Binding-site contacts:
Ligand atom CAL contacts residue TYR103 of chain 1.C at 3.5 Å (hydrophobic).
Ligand atom OAF contacts residue TYR108 of chain 1.C at 3.5 Å (h-bond).
Ligand atom CAR contacts residue TYR57 of chain 1.C at 3.4 Å (hydrophobic).
Ligand atom PAC contacts residue GLY104 of chain 1.C at 3.4 Å.
Ligand atom OAD contacts residue TYR108 of chain 1.C at 2.6 Å (h-bond).
Ligand atom OAB contacts residue SER105 of chain 1.C at 3.3 Å (h-bond).
Ligand atom OAA contacts residue TYR37 of chain 1.D at 2.4 Å (h-bond).
Ligand atom OAE contacts residue PHE100 of chain 1.C at 3.6 Å.
Ligand atom OAA contacts residue GLY104 of chain 1.C at 3.0 Å (h-bond).
Ligand atom OAD contacts residue LYS55 of chain 1.D at 2.7 Å (salt-bridge).
Ligand atom OAF contacts residue TYR37 of chain 1.D at 3.7 Å.
Ligand atom CAG contacts residue SER105 of chain 1.C at 3.7 Å.
Ligand atom CAN contacts residue TYR103 of chain 1.C at 3.7 Å (hydrophobic).
Ligand atom OAY contacts residue GLY101 of chain 1.C at 2.8 Å (h-bond).
Ligand atom CAM contacts residue TYR103 of chain 1.C at 3.5 Å (hydrophobic).
Ligand atom CAM contacts residue GLY101 of chain 1.C at 3.6 Å.
Ligand atom OAY contacts residue ASN107 of chain 1.C at 2.6 Å (h-bond).
Ligand atom CAG contacts residue TYR108 of chain 1.C at 3.6 Å (hydrophobic).
Ligand atom CAG contacts residue GLY106 of chain 1.C at 3.6 Å.
Ligand atom CAH contacts residue SER105 of chain 1.C at 3.7 Å.
Ligand atom OAF contacts residue GLY104 of chain 1.C at 3.3 Å (h-bond).
Ligand atom OAE contacts residue SER96 of chain 1.D at 2.7 Å (h-bond).
Ligand atom OAY contacts residue SER105 of chain 1.C at 3.3 Å (h-bond).
Ligand atom OAB contacts residue GLY106 of chain 1.C at 2.7 Å (h-bond).
Ligand atom OAB contacts residue GLY104 of chain 1.C at 3.2 Å (h-bond).
Ligand atom OAA contacts residue ASN35 of chain 1.D at 3.2 Å (h-bond).
Ligand atom CAK contacts residue TYR103 of chain 1.C at 3.6 Å (hydrophobic).
Ligand atom CAK contacts residue SER96 of chain 1.D at 3.7 Å.
Ligand atom OAD contacts residue TYR37 of chain 1.D at 3.6 Å.
Ligand atom CAG contacts residue ASN107 of chain 1.C at 3.7 Å.
Ligand atom CAI contacts residue TYR108 of chain 1.C at 3.5 Å (hydrophobic).
Ligand atom OAJ contacts residue PHE100 of chain 1.C at 3.5 Å.
Ligand atom CAK contacts residue PHE100 of chain 1.C at 3.6 Å (hydrophobic).
Ligand atom CAH contacts residue TYR102 of chain 1.C at 3.4 Å (hydrophobic).
Ligand atom CAH contacts residue ASN107 of chain 1.C at 3.5 Å.
Ligand atom OAJ contacts residue GLY101 of chain 1.C at 3.6 Å.
Ligand atom OAE contacts residue TYR37 of chain 1.D at 3.5 Å.
Ligand atom PAC contacts residue TYR37 of chain 1.D at 3.6 Å.
Ligand atom OAF contacts residue TYR103 of chain 1.C at 3.7 Å.
Ligand atom PAC contacts residue TYR108 of chain 1.C at 3.7 Å.

The small molecule below binds the protein below.
Small molecule (SMILES): CCCCCCCCCCCCCC(=O)OC[C@@H](O)COP(=O)(O)O

Sequence of chain 1.C:
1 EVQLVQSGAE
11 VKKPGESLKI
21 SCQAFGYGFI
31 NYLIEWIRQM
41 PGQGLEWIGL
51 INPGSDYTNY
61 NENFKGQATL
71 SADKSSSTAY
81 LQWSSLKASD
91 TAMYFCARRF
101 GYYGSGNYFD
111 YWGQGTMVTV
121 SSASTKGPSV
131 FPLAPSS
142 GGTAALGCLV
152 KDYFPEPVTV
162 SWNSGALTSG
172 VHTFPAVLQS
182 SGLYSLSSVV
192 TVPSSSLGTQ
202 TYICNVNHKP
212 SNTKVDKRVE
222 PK

Sequence of chain 1.D:
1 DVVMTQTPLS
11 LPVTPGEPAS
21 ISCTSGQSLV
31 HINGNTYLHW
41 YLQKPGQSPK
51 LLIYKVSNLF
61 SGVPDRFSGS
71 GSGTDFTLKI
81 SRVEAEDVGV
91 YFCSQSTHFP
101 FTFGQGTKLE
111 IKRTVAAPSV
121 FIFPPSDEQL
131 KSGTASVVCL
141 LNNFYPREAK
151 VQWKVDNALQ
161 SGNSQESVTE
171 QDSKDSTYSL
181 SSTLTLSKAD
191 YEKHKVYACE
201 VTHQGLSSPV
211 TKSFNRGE